Sequence of chain 1.A:
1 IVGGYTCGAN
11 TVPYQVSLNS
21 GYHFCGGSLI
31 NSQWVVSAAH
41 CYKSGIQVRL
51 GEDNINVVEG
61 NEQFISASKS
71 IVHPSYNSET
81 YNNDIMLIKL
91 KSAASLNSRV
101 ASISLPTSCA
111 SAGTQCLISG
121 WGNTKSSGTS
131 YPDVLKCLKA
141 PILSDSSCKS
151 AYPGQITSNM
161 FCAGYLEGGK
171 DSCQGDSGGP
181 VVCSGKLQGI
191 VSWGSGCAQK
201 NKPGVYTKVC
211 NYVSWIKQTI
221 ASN

Binding-site contacts:
Ligand atom C18 contacts residue VAL191 of chain 1.A at 3.7 Å (hydrophobic).
Ligand atom C16 contacts residue SER177 of chain 1.A at 3.5 Å.
Ligand atom C13 contacts residue SO41 of chain 1.C at 3.6 Å.
Ligand atom N21 contacts residue CYS197 of chain 1.A at 3.6 Å.
Ligand atom C2 contacts residue GLN155 of chain 1.A at 3.8 Å.
Ligand atom N21 contacts residue SER172 of chain 1.A at 3.2 Å (h-bond).
Ligand atom C16 contacts residue SO41 of chain 1.C at 3.5 Å.
Ligand atom C4 contacts residue TRP193 of chain 1.A at 3.7 Å (hydrophobic).
Ligand atom N1 contacts residue TRP193 of chain 1.A at 3.5 Å.
Ligand atom O8 contacts residue TYR81 of chain 1.A at 3.8 Å.
Ligand atom N22 contacts residue ASP171 of chain 1.A at 2.8 Å (salt-bridge).
Ligand atom N22 contacts residue TRP193 of chain 1.A at 3.7 Å.
Ligand atom N3 contacts residue TRP193 of chain 1.A at 3.7 Å.
Ligand atom C18 contacts residue CYS173 of chain 1.A at 3.8 Å (hydrophobic).
Ligand atom C28 contacts residue THR80 of chain 1.A at 3.6 Å.
Ligand atom C2 contacts residue THR80 of chain 1.A at 3.6 Å.
Ligand atom C20 contacts residue SER172 of chain 1.A at 3.2 Å.
Ligand atom O25 contacts residue GLY194 of chain 1.A at 3.7 Å.
Ligand atom N1 contacts residue THR80 of chain 1.A at 2.5 Å (h-bond).
Ligand atom C23 contacts residue GLY194 of chain 1.A at 3.6 Å.
Ligand atom N22 contacts residue SER172 of chain 1.A at 3.0 Å (h-bond).
Ligand atom C18 contacts residue SER172 of chain 1.A at 3.8 Å.
Ligand atom C27 contacts residue TYR81 of chain 1.A at 3.5 Å (hydrophobic).
Ligand atom O25 contacts residue TRP193 of chain 1.A at 3.4 Å.
Ligand atom N21 contacts residue ASP171 of chain 1.A at 2.9 Å (salt-bridge).
Ligand atom C24 contacts residue TRP193 of chain 1.A at 3.7 Å (hydrophobic).
Ligand atom C2 contacts residue TRP193 of chain 1.A at 3.7 Å (hydrophobic).
Ligand atom C17 contacts residue SER177 of chain 1.A at 3.3 Å.
Ligand atom N21 contacts residue GLY196 of chain 1.A at 2.8 Å (h-bond).
Ligand atom N3 contacts residue GLN155 of chain 1.A at 2.5 Å (h-bond).
Ligand atom C23 contacts residue GLY196 of chain 1.A at 3.7 Å.
Ligand atom C20 contacts residue ASP171 of chain 1.A at 3.6 Å.
Ligand atom C24 contacts residue SER192 of chain 1.A at 3.8 Å.
Ligand atom C5 contacts residue TRP193 of chain 1.A at 3.3 Å (hydrophobic).
Ligand atom C28 contacts residue GLU79 of chain 1.A at 3.4 Å.
Ligand atom C17 contacts residue VAL191 of chain 1.A at 3.7 Å (hydrophobic).
Ligand atom C17 contacts residue CYS173 of chain 1.A at 3.6 Å (hydrophobic).
Ligand atom C24 contacts residue SO41 of chain 1.C at 3.8 Å.
Ligand atom C28 contacts residue TYR81 of chain 1.A at 3.7 Å (hydrophobic).
Ligand atom N22 contacts residue GLY204 of chain 1.A at 3.3 Å.

The small molecule below binds the protein below.
Small molecule (SMILES): N=C(N)c1ccc(O[C@@H]2CO[C@H]3[C@@H]2OC[C@@H]3Oc2cccc(C(=N)N)c2)cc1